Binding-site contacts:
Ligand atom O3 contacts residue ASN350 of chain 1.C at 3.5 Å (h-bond).
Ligand atom C5 contacts residue ASN350 of chain 1.C at 3.5 Å.
Ligand atom C3 contacts residue GLY336 of chain 1.C at 4.3 Å.
Ligand atom C4 contacts residue ASN350 of chain 1.C at 3.5 Å.
Ligand atom O7 contacts residue ARG337 of chain 1.C at 3.3 Å.
Ligand atom C2 contacts residue GLY336 of chain 1.C at 4.4 Å.
Ligand atom C8 contacts residue ARG337 of chain 1.C at 3.5 Å.
Ligand atom C2 contacts residue ASN350 of chain 1.C at 2.5 Å.
Ligand atom O5 contacts residue ASN350 of chain 1.C at 2.4 Å (h-bond).
Ligand atom C8 contacts residue ASN350 of chain 1.C at 4.4 Å.
Ligand atom C6 contacts residue ASN350 of chain 1.C at 4.5 Å.
Ligand atom C8 contacts residue GLY336 of chain 1.C at 4.5 Å.
Ligand atom C8 contacts residue ARG346 of chain 1.C at 4.3 Å.
Ligand atom C3 contacts residue ASN350 of chain 1.C at 3.2 Å.
Ligand atom C7 contacts residue ARG337 of chain 1.C at 3.8 Å.
Ligand atom C1 contacts residue ASN350 of chain 1.C at 1.4 Å.
Ligand atom C8 contacts residue PHE348 of chain 1.C at 3.4 Å (hydrophobic).
Ligand atom O3 contacts residue GLY336 of chain 1.C at 3.4 Å.
Ligand atom N2 contacts residue ASN350 of chain 1.C at 3.6 Å.

Sequence of chain 1.C:
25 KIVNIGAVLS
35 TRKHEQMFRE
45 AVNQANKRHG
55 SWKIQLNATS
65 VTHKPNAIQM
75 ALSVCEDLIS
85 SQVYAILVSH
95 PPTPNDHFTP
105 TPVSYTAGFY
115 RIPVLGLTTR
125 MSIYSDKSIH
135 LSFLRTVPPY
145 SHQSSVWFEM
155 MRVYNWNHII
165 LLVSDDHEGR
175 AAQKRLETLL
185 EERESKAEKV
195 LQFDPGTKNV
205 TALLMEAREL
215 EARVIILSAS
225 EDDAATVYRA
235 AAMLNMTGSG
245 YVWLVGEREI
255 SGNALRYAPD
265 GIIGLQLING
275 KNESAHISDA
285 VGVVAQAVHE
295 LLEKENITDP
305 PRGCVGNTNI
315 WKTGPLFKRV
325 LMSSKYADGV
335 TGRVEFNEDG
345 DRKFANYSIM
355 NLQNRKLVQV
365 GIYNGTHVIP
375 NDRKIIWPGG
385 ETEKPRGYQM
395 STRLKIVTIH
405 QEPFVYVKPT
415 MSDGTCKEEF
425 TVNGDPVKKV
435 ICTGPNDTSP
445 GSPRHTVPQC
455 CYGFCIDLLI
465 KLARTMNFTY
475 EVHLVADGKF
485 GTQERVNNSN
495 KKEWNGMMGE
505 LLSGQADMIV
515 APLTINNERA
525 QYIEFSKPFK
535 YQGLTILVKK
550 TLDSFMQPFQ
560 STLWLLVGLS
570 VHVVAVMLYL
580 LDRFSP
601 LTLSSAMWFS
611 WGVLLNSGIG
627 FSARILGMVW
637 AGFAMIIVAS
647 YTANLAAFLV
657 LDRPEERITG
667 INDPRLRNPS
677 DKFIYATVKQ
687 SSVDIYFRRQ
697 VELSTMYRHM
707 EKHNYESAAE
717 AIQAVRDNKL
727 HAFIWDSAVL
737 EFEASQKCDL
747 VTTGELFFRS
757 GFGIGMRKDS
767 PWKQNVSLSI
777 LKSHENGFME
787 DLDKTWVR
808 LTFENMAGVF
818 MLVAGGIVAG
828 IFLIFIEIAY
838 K

The small molecule below binds the protein below.
Small molecule (SMILES): CC(=O)N[C@@H]1[C@@H](O)[C@H](O)[C@@H](CO)O[C@H]1O